A small-molecule ligand and the protein it binds are described below.
Small molecule (SMILES): CC(=O)N[C@@H]1[C@@H](O)[C@H](O)[C@@H](CO)O[C@H]1O

Sequence of chain 1.A:
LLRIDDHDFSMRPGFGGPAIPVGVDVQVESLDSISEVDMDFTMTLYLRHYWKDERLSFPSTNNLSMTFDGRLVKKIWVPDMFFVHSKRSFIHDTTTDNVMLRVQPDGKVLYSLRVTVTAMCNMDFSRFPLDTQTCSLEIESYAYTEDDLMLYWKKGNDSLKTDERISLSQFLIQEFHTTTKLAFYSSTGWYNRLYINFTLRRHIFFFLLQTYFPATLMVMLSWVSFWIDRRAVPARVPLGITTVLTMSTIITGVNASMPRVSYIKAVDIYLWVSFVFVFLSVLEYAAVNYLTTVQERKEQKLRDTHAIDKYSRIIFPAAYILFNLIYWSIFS

Binding-site contacts:
Ligand atom C7 contacts residue ASN140 of chain 1.A at 3.5 Å.
Ligand atom O7 contacts residue ASN140 of chain 1.A at 3.3 Å (h-bond).
Ligand atom C6 contacts residue ASN140 of chain 1.A at 4.4 Å.
Ligand atom N2 contacts residue ASN140 of chain 1.A at 3.1 Å (h-bond).
Ligand atom C3 contacts residue ASN140 of chain 1.A at 3.8 Å.
Ligand atom C4 contacts residue ASN140 of chain 1.A at 4.1 Å.
Ligand atom O5 contacts residue ASN140 of chain 1.A at 2.1 Å (h-bond).
Ligand atom C5 contacts residue ASN140 of chain 1.A at 3.5 Å.
Ligand atom C2 contacts residue ASN140 of chain 1.A at 2.5 Å.
Ligand atom C1 contacts residue ASN140 of chain 1.A at 1.4 Å.